The small molecule below binds the protein below.
Small molecule (SMILES): CC[C@H](C)[C@H](NC(=O)[C@H](C)N)C(=O)N[C@@H](CCC(=O)O)C(=O)N[C@@H](Cc1ccc(O)cc1)C(=O)N[C@@H](CC(C)C)C(=O)N[C@@H](C)C(=O)N[C@@H](CCCCN)C(=O)N[C@@H](CCC(N)=O)C(=O)N[C@H](C(=O)N[C@H](C(=O)N[C@@H](CC(=O)O)C(=O)N[C@@H](CC(N)=O)C(=O)N[C@@H](C)C(=O)N[C@H](C(=O)N[C@@H](CCC(N)=O)C(=O)N[C@@H](CCC(N)=O)C(=O)N[C@@H](C)C(=O)N[C@H](C=O)CCCCN)[C@@H](C)CC)C(C)C)[C@@H](C)CC

Sequence of chain 1.B:
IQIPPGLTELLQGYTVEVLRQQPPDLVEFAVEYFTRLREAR

Sequence of chain 1.A:
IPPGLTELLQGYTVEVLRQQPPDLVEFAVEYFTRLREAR

Binding-site contacts:
Ligand atom CG2 contacts residue ILE3 of chain 1.A at 3.8 Å (hydrophobic).
Ligand atom CG1 contacts residue ILE1 of chain 1.B at 4.0 Å (hydrophobic).
Ligand atom CG2 contacts residue LEU19 of chain 1.A at 4.0 Å (hydrophobic).
Ligand atom CB contacts residue GLN12 of chain 1.B at 3.6 Å.
Ligand atom CG2 contacts residue LEU11 of chain 1.A at 3.7 Å (hydrophobic).
Ligand atom CG2 contacts residue GLN12 of chain 1.A at 3.9 Å.
Ligand atom C contacts residue GLN12 of chain 1.B at 3.6 Å.
Ligand atom CB contacts residue THR8 of chain 1.B at 4.0 Å.
Ligand atom CG2 contacts residue VAL16 of chain 1.A at 4.0 Å (hydrophobic).
Ligand atom CB contacts residue VAL16 of chain 1.A at 3.5 Å (hydrophobic).
Ligand atom CB contacts residue LEU11 of chain 1.B at 3.7 Å (hydrophobic).
Ligand atom CB contacts residue THR15 of chain 1.B at 3.5 Å.
Ligand atom CD1 contacts residue ARG20 of chain 1.A at 3.9 Å.
Ligand atom CD1 contacts residue LEU7 of chain 1.A at 4.0 Å (hydrophobic).
Ligand atom NE2 contacts residue THR8 of chain 1.B at 4.0 Å.
Ligand atom CG contacts residue THR8 of chain 1.A at 3.9 Å.
Ligand atom CG1 contacts residue THR15 of chain 1.B at 3.9 Å.
Ligand atom CB contacts residue GLN12 of chain 1.B at 3.8 Å.
Ligand atom CG2 contacts residue LEU11 of chain 1.B at 3.8 Å (hydrophobic).
Ligand atom OE2 contacts residue ARG20 of chain 1.A at 3.4 Å (salt-bridge).
Ligand atom OD1 contacts residue THR8 of chain 1.A at 2.8 Å (h-bond).
Ligand atom CG contacts residue ILE3 of chain 1.A at 3.9 Å (hydrophobic).
Ligand atom CA contacts residue THR15 of chain 1.A at 3.8 Å.
Ligand atom CD1 contacts residue THR8 of chain 1.A at 3.8 Å.
Ligand atom CD contacts residue ILE3 of chain 1.A at 3.5 Å (hydrophobic).
Ligand atom CG contacts residue GLN12 of chain 1.A at 3.9 Å.
Ligand atom CD2 contacts residue ILE1 of chain 1.B at 3.8 Å (hydrophobic).
Ligand atom CB contacts residue GLN12 of chain 1.A at 3.7 Å.
Ligand atom N contacts residue LEU19 of chain 1.A at 4.0 Å.
Ligand atom CA contacts residue GLN12 of chain 1.A at 3.7 Å.
Ligand atom CG2 contacts residue THR15 of chain 1.A at 3.3 Å.
Ligand atom N contacts residue GLN12 of chain 1.B at 3.8 Å.
Ligand atom O contacts residue GLN12 of chain 1.B at 3.4 Å (h-bond).
Ligand atom CA contacts residue GLN12 of chain 1.B at 3.8 Å.
Ligand atom CG1 contacts residue LEU11 of chain 1.A at 3.7 Å (hydrophobic).
Ligand atom CB contacts residue VAL16 of chain 1.B at 3.8 Å (hydrophobic).
Ligand atom O contacts residue GLN12 of chain 1.B at 3.7 Å.
Ligand atom NE2 contacts residue GLN12 of chain 1.B at 3.0 Å (h-bond).
Ligand atom CB contacts residue THR15 of chain 1.A at 3.7 Å.
Ligand atom CG1 contacts residue THR8 of chain 1.A at 3.3 Å.